This protein binds this small molecule.
Small molecule (SMILES): OC[C@H]1O[C@@H](O[C@H]2[C@H](O)[C@H](O)[C@H](O[C@H]3[C@H](O)[C@H](O)[C@H](O[C@H]4[C@H](O)[C@H](O)[C@H](O[C@H]5[C@H](O)[C@H](O)[C@H](O)O[C@@H]5CO)O[C@@H]4CO)O[C@@H]3CO)O[C@@H]2CO)[C@@H](O)[C@@H](O)[C@@H]1O

Binding-site contacts:
Ligand atom C2 contacts residue TRP147 of chain 1.B at 4.3 Å (hydrophobic).
Ligand atom O2 contacts residue ASN144 of chain 1.B at 3.1 Å (h-bond).
Ligand atom C2 contacts residue GLN187 of chain 1.B at 3.7 Å.
Ligand atom C3 contacts residue ASP148 of chain 1.B at 3.6 Å.
Ligand atom O4 contacts residue LYS151 of chain 1.B at 2.8 Å (salt-bridge).
Ligand atom O2 contacts residue LYS151 of chain 1.B at 2.9 Å (salt-bridge).
Ligand atom O2 contacts residue GLN187 of chain 1.B at 2.6 Å (h-bond).
Ligand atom C6 contacts residue ASP148 of chain 1.B at 3.1 Å.
Ligand atom O6 contacts residue TRP147 of chain 1.B at 3.8 Å.
Ligand atom O3 contacts residue TRP147 of chain 1.B at 3.3 Å.
Ligand atom C5 contacts residue GLN187 of chain 1.B at 4.4 Å.
Ligand atom O2 contacts residue ASP148 of chain 1.B at 4.1 Å.
Ligand atom O6 contacts residue PHE99 of chain 1.B at 4.0 Å.
Ligand atom C5 contacts residue TRP147 of chain 1.B at 3.8 Å (hydrophobic).
Ligand atom C5 contacts residue ASP148 of chain 1.B at 4.2 Å.
Ligand atom C2 contacts residue LYS151 of chain 1.B at 3.4 Å.
Ligand atom C6 contacts residue ASN144 of chain 1.B at 3.7 Å.
Ligand atom O4 contacts residue ASP148 of chain 1.B at 4.2 Å.
Ligand atom O3 contacts residue ASP148 of chain 1.B at 3.3 Å (salt-bridge).
Ligand atom C1 contacts residue ASP148 of chain 1.B at 3.9 Å.
Ligand atom C3 contacts residue LYS151 of chain 1.B at 4.2 Å.
Ligand atom C4 contacts residue LYS151 of chain 1.B at 4.0 Å.
Ligand atom C4 contacts residue TRP147 of chain 1.B at 4.0 Å (hydrophobic).
Ligand atom C1 contacts residue LYS151 of chain 1.B at 3.6 Å.
Ligand atom O4 contacts residue GLN187 of chain 1.B at 3.8 Å.
Ligand atom C1 contacts residue TRP147 of chain 1.B at 3.8 Å (hydrophobic).
Ligand atom O3 contacts residue ASN144 of chain 1.B at 4.2 Å.
Ligand atom O6 contacts residue ASP148 of chain 1.B at 3.1 Å (salt-bridge).
Ligand atom C3 contacts residue TRP147 of chain 1.B at 4.4 Å (hydrophobic).
Ligand atom O5 contacts residue LYS151 of chain 1.B at 4.4 Å.
Ligand atom C1 contacts residue GLN187 of chain 1.B at 3.9 Å.
Ligand atom O2 contacts residue TRP147 of chain 1.B at 3.3 Å.
Ligand atom C6 contacts residue TRP147 of chain 1.B at 3.5 Å (hydrophobic).
Ligand atom O6 contacts residue ASN144 of chain 1.B at 2.4 Å (h-bond).
Ligand atom O5 contacts residue GLN187 of chain 1.B at 3.6 Å (h-bond).
Ligand atom C2 contacts residue ASP148 of chain 1.B at 3.2 Å.
Ligand atom C4 contacts residue GLN187 of chain 1.B at 4.2 Å.
Ligand atom O6 contacts residue SER150 of chain 1.B at 3.6 Å (h-bond).
Ligand atom O5 contacts residue TRP147 of chain 1.B at 3.9 Å.
Ligand atom C5 contacts residue LYS151 of chain 1.B at 4.3 Å.

Sequence of chain 1.B:
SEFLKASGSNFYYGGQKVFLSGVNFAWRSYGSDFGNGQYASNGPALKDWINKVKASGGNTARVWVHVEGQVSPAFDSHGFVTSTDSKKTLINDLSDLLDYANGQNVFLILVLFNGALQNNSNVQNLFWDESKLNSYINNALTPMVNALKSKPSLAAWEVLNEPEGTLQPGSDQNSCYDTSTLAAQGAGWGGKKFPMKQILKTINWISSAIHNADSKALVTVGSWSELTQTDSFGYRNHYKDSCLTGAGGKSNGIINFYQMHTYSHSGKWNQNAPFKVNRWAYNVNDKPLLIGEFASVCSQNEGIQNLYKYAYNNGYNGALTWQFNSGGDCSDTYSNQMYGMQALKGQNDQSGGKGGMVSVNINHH